A small-molecule ligand and the protein it binds are described below.
Small molecule (SMILES): OC[C@H]1O[C@@H](O)[C@@H](O)[C@@H](O)[C@@H]1O

Sequence of chain 40.F:
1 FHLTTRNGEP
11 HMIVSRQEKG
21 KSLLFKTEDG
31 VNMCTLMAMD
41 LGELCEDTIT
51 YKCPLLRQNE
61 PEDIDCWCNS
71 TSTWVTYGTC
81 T

Binding-site contacts:
Ligand atom C2 contacts residue NAG1 of chain 40.Z at 2.9 Å.
Ligand atom O3 contacts residue BMA1 of chain 40.BA at 1.1 Å.
Ligand atom O5 contacts residue NAG1 of chain 40.Z at 2.5 Å (h-bond).
Ligand atom C3 contacts residue NAG1 of chain 40.Z at 4.1 Å.
Ligand atom O2 contacts residue HIS2 of chain 40.F at 3.4 Å (h-bond).
Ligand atom O6 contacts residue NAG1 of chain 40.Z at 4.5 Å.
Ligand atom O4 contacts residue BMA1 of chain 40.BA at 4.0 Å.
Ligand atom C3 contacts residue BMA1 of chain 40.BA at 2.5 Å.
Ligand atom C2 contacts residue BMA1 of chain 40.BA at 3.2 Å.
Ligand atom C2 contacts residue HIS2 of chain 40.F at 4.5 Å.
Ligand atom C1 contacts residue NAG1 of chain 40.Z at 1.7 Å.
Ligand atom O2 contacts residue BMA1 of chain 40.BA at 3.0 Å (h-bond).
Ligand atom C5 contacts residue NAG1 of chain 40.Z at 3.8 Å.
Ligand atom C4 contacts residue BMA1 of chain 40.BA at 3.6 Å.
Ligand atom O2 contacts residue NAG1 of chain 40.Z at 3.4 Å (h-bond).